This small molecule binds to this protein.
Small molecule (SMILES): CCCc1c(SC2CCCCC2)c2cc(Cl)ccc2[nH]c1=O

Binding-site contacts:
Ligand atom C6 contacts residue LEU100 of chain 1.A at 3.6 Å (hydrophobic).
Ligand atom N1 contacts residue LEU100 of chain 1.A at 3.4 Å.
Ligand atom C5 contacts residue LEU100 of chain 1.A at 3.9 Å (hydrophobic).
Ligand atom O2 contacts residue LEU100 of chain 1.A at 3.8 Å.
Ligand atom CD contacts residue TRP229 of chain 1.A at 3.8 Å (hydrophobic).
Ligand atom CL contacts residue PHE227 of chain 1.A at 3.7 Å.
Ligand atom C13 contacts residue TYR181 of chain 1.A at 3.7 Å (hydrophobic).
Ligand atom CL contacts residue PRO236 of chain 1.A at 3.8 Å.
Ligand atom C8 contacts residue TYR318 of chain 1.A at 3.9 Å (hydrophobic).
Ligand atom C13 contacts residue ILE180 of chain 1.A at 4.0 Å (hydrophobic).
Ligand atom C2 contacts residue LEU100 of chain 1.A at 3.9 Å (hydrophobic).
Ligand atom CL contacts residue LEU234 of chain 1.A at 3.2 Å.
Ligand atom CF contacts residue TYR188 of chain 1.A at 3.5 Å (hydrophobic).
Ligand atom CE contacts residue LEU234 of chain 1.A at 3.7 Å (hydrophobic).
Ligand atom CE contacts residue TYR188 of chain 1.A at 3.6 Å (hydrophobic).
Ligand atom O2 contacts residue LYS101 of chain 1.A at 3.6 Å.
Ligand atom CB contacts residue TYR181 of chain 1.A at 3.8 Å (hydrophobic).
Ligand atom CC contacts residue PRO95 of chain 1.A at 4.0 Å (hydrophobic).
Ligand atom C2 contacts residue LYS101 of chain 1.A at 3.4 Å.
Ligand atom C13 contacts residue VAL179 of chain 1.A at 3.8 Å (hydrophobic).
Ligand atom CC contacts residue TYR181 of chain 1.A at 3.8 Å (hydrophobic).
Ligand atom C12 contacts residue VAL179 of chain 1.A at 3.5 Å (hydrophobic).
Ligand atom C13 contacts residue TYR188 of chain 1.A at 3.4 Å (hydrophobic).
Ligand atom C10 contacts residue PRO236 of chain 1.A at 3.6 Å (hydrophobic).
Ligand atom C10 contacts residue TYR318 of chain 1.A at 3.6 Å (hydrophobic).
Ligand atom C3 contacts residue LEU100 of chain 1.A at 3.9 Å (hydrophobic).
Ligand atom N1 contacts residue LYS103 of chain 1.A at 3.8 Å.
Ligand atom CL contacts residue HIS235 of chain 1.A at 3.5 Å.
Ligand atom N1 contacts residue LYS101 of chain 1.A at 2.7 Å (salt-bridge).
Ligand atom C9 contacts residue PRO236 of chain 1.A at 3.5 Å (hydrophobic).
Ligand atom S4 contacts residue TYR188 of chain 1.A at 4.0 Å.
Ligand atom CD contacts residue TYR181 of chain 1.A at 4.1 Å (hydrophobic).
Ligand atom C6 contacts residue LYS101 of chain 1.A at 3.7 Å.
Ligand atom C9 contacts residue HIS235 of chain 1.A at 3.3 Å.
Ligand atom CE contacts residue TRP229 of chain 1.A at 4.0 Å (hydrophobic).
Ligand atom C8 contacts residue HIS235 of chain 1.A at 3.9 Å.
Ligand atom C10 contacts residue LYS101 of chain 1.A at 3.2 Å.
Ligand atom C4 contacts residue LEU100 of chain 1.A at 4.0 Å (hydrophobic).
Ligand atom C13 contacts residue GLY190 of chain 1.A at 4.0 Å.
Ligand atom C9 contacts residue TYR318 of chain 1.A at 3.4 Å (hydrophobic).

Sequence of chain 1.A:
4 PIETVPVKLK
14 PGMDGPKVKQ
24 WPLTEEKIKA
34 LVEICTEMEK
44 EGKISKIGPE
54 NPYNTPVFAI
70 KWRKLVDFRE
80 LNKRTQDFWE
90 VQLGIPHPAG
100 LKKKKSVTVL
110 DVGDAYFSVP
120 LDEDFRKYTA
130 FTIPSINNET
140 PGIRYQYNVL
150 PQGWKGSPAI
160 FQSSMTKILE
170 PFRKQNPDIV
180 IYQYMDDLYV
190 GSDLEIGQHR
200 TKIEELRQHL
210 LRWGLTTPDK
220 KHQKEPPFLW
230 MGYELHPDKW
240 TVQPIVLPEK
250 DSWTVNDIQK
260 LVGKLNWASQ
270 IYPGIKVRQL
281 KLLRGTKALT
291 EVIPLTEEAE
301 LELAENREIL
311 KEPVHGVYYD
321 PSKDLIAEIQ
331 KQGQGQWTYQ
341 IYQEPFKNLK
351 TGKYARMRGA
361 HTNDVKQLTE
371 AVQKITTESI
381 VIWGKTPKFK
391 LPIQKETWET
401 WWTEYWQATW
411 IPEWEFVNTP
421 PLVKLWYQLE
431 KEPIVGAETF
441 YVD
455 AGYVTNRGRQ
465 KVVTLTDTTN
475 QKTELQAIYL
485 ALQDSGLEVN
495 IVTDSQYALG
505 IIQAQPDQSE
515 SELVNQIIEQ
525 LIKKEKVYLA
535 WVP